Sequence of chain 1.A:
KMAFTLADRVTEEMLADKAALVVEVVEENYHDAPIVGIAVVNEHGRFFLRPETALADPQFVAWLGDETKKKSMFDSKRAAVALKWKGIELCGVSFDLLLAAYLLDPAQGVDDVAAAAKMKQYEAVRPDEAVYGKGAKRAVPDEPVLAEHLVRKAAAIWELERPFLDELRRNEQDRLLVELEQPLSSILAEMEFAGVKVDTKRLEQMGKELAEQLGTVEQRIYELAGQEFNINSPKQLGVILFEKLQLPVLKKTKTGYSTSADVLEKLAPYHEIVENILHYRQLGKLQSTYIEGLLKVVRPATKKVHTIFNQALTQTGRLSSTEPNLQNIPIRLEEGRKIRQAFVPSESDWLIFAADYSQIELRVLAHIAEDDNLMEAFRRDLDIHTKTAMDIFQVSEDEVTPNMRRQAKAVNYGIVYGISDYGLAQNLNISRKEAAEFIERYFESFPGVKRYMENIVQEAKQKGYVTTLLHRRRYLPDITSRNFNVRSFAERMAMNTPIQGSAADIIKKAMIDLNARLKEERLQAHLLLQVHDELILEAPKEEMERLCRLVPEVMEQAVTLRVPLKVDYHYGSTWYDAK

Binding-site contacts:
Ligand atom C1' contacts residue TYR303 of chain 1.A at 3.3 Å (hydrophobic).
Ligand atom O3' contacts residue PRO343 of chain 1.A at 3.6 Å.
Ligand atom OP1 contacts residue LYS267 of chain 1.A at 2.7 Å (salt-bridge).
Ligand atom OP1 contacts residue ILE344 of chain 1.A at 2.8 Å (h-bond).
Ligand atom C4' contacts residue ARG294 of chain 1.A at 3.6 Å.
Ligand atom P contacts residue ARG294 of chain 1.A at 3.5 Å.
Ligand atom OP1 contacts residue GLN295 of chain 1.A at 3.5 Å.
Ligand atom O4' contacts residue TYR303 of chain 1.A at 3.5 Å (h-bond).
Ligand atom O5' contacts residue THR272 of chain 1.A at 3.2 Å (h-bond).
Ligand atom C5' contacts residue ILE342 of chain 1.A at 3.1 Å (hydrophobic).
Ligand atom OP1 contacts residue PRO343 of chain 1.A at 3.5 Å.
Ligand atom OP1 contacts residue THR272 of chain 1.A at 2.8 Å (h-bond).
Ligand atom OP1 contacts residue THR268 of chain 1.A at 2.7 Å (h-bond).
Ligand atom OP2 contacts residue ARG345 of chain 1.A at 2.8 Å (salt-bridge).
Ligand atom P contacts residue ARG345 of chain 1.A at 3.6 Å.
Ligand atom OP2 contacts residue ARG345 of chain 1.A at 3.0 Å (salt-bridge).
Ligand atom OP2 contacts residue ALA274 of chain 1.A at 3.5 Å.
Ligand atom O4' contacts residue ASN341 of chain 1.A at 3.2 Å.
Ligand atom O2 contacts residue LYS298 of chain 1.A at 3.4 Å.
Ligand atom O3' contacts residue ARG294 of chain 1.A at 3.1 Å (salt-bridge).
Ligand atom OP1 contacts residue GLU547 of chain 1.A at 3.4 Å (salt-bridge).
Ligand atom O2 contacts residue ASN341 of chain 1.A at 2.9 Å (h-bond).
Ligand atom C2' contacts residue ASN341 of chain 1.A at 3.5 Å.
Ligand atom O2 contacts residue ARG331 of chain 1.A at 2.8 Å (salt-bridge).
Ligand atom C5' contacts residue THR268 of chain 1.A at 3.6 Å.
Ligand atom O4' contacts residue HIS545 of chain 1.A at 3.4 Å.
Ligand atom C1' contacts residue GLN340 of chain 1.A at 3.5 Å.
Ligand atom C3' contacts residue D3T1 of chain 1.H at 3.1 Å.
Ligand atom O4 contacts residue D3T1 of chain 1.H at 3.6 Å.
Ligand atom C2' contacts residue GLN340 of chain 1.A at 3.5 Å.
Ligand atom C5' contacts residue GLU547 of chain 1.A at 3.6 Å.
Ligand atom OP1 contacts residue ARG345 of chain 1.A at 2.8 Å (salt-bridge).
Ligand atom C4' contacts residue ILE342 of chain 1.A at 3.6 Å (hydrophobic).
Ligand atom O3' contacts residue THR268 of chain 1.A at 3.3 Å.
Ligand atom C2' contacts residue D3T1 of chain 1.H at 3.1 Å.
Ligand atom O5' contacts residue ARG345 of chain 1.A at 3.5 Å (salt-bridge).
Ligand atom O2 contacts residue D3T1 of chain 1.H at 3.5 Å (h-bond).
Ligand atom C4' contacts residue VAL544 of chain 1.A at 3.6 Å (hydrophobic).
Ligand atom OP1 contacts residue THR266 of chain 1.A at 2.7 Å (h-bond).
Ligand atom OP1 contacts residue ARG294 of chain 1.A at 3.0 Å (salt-bridge).

This small molecule binds to this protein.
Small molecule (SMILES): Cc1cn([C@H]2CC[C@@H](CO[P](=O)(O)O[C@H]3C[C@H](n4ccc(N)nc4=O)O[C@@H]3CO[P](=O)(O)O[C@H]3C[C@H](n4cc(C)c(=O)[nH]c4=O)O[C@@H]3CO[P](=O)(O)O[C@H]3C[C@H](n4ccc(N)nc4=O)O[C@@H]3CO[P](=O)(O)O[C@H]3C[C@H](n4cnc5c4NC=NC5N)O[C@@H]3CO[P](=O)(O)O[C@H]3C[C@H](n4cnc5c(=O)[nH]c(N)nc54)O[C@@H]3CO[P](=O)(O)O[C@H]3C[C@H](n4cc(C)c(=O)[nH]c4=O)O[C@@H]3CO[P](=O)(O)O[C@H]3C[C@H](n4ccc(N)nc4=O)O[C@@H]3CO[P](=O)(O)O[C@H]3C[C@H](n4ccc(N)nc4=O)O[C@@H]3CO)O2)c(=O)[nH]c1=O